Sequence of chain 1.A:
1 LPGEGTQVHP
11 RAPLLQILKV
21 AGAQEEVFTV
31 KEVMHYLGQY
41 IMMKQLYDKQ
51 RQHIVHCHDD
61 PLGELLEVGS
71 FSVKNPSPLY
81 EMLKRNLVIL

This small molecule binds to this protein.
Small molecule (SMILES): CC(=O)N[C@@H](CC(C)C)C(=O)N[C@H](C(=O)N[C@@H](Cc1ccccc1)C(=O)N[C@]1(C)CCCCCC/C=C/CCC[C@@](C)(C(=O)N[C@@H](CO)C(=O)N[C@@H](C)C(=O)N[C@@H](C)C(=O)O)NC(=O)[C@H](CC2CCC2)NC(=O)[C@H](CCC(N)=O)NC(=O)[C@H](C)NC(=O)[C@H](CC2=CN=C3C=CC=CC23)NC(=O)[C@H](Cc2ccc(O)cc2)NC(=O)[C@H](CCC(=O)O)NC1=O)[C@@H](C)O

Binding-site contacts:
Ligand atom CB contacts residue TYR80 of chain 1.A at 3.3 Å (hydrophobic).
Ligand atom CZ contacts residue ILE41 of chain 1.A at 3.4 Å (hydrophobic).
Ligand atom CA contacts residue GLN52 of chain 1.A at 3.7 Å.
Ligand atom CD1 contacts residue GLY38 of chain 1.A at 3.6 Å.
Ligand atom NE1 contacts residue GLY38 of chain 1.A at 3.4 Å.
Ligand atom CE2 contacts residue LYS74 of chain 1.A at 3.6 Å.
Ligand atom CE1 contacts residue ILE41 of chain 1.A at 3.8 Å (hydrophobic).
Ligand atom N contacts residue GLN52 of chain 1.A at 2.8 Å (h-bond).
Ligand atom CD1 contacts residue GLN52 of chain 1.A at 3.5 Å.
Ligand atom NE1 contacts residue MET34 of chain 1.A at 2.8 Å (h-bond).
Ligand atom CB1 contacts residue MET34 of chain 1.A at 3.6 Å (hydrophobic).
Ligand atom O contacts residue GLN52 of chain 1.A at 3.7 Å.
Ligand atom CE contacts residue LEU79 of chain 1.A at 3.3 Å (hydrophobic).
Ligand atom CE contacts residue MET34 of chain 1.A at 3.1 Å (hydrophobic).
Ligand atom CA contacts residue GLN52 of chain 1.A at 3.3 Å.
Ligand atom CG contacts residue TYR47 of chain 1.A at 3.7 Å (hydrophobic).
Ligand atom CD1 contacts residue GLN52 of chain 1.A at 3.8 Å.
Ligand atom CD1 contacts residue MET34 of chain 1.A at 3.8 Å (hydrophobic).
Ligand atom CZ3 contacts residue ILE41 of chain 1.A at 3.7 Å (hydrophobic).
Ligand atom CE1 contacts residue HIS53 of chain 1.A at 3.6 Å.
Ligand atom C contacts residue GLN52 of chain 1.A at 3.5 Å.
Ligand atom CD1 contacts residue VAL73 of chain 1.A at 3.6 Å (hydrophobic).
Ligand atom CZ2 contacts residue MET34 of chain 1.A at 3.3 Å (hydrophobic).
Ligand atom CB contacts residue GLN52 of chain 1.A at 3.7 Å.
Ligand atom CD2 contacts residue TYR80 of chain 1.A at 3.5 Å (hydrophobic).
Ligand atom CD1 contacts residue TYR47 of chain 1.A at 3.8 Å (hydrophobic).
Ligand atom CD2 contacts residue MET34 of chain 1.A at 3.4 Å (hydrophobic).
Ligand atom CD1 contacts residue PRO76 of chain 1.A at 3.8 Å (hydrophobic).
Ligand atom CE contacts residue HIS35 of chain 1.A at 3.8 Å.
Ligand atom CB contacts residue GLN52 of chain 1.A at 3.8 Å.
Ligand atom CAQ contacts residue MET42 of chain 1.A at 3.8 Å (hydrophobic).
Ligand atom CB contacts residue TYR47 of chain 1.A at 3.6 Å (hydrophobic).
Ligand atom CE2 contacts residue MET34 of chain 1.A at 3.6 Å (hydrophobic).
Ligand atom CH2 contacts residue LEU79 of chain 1.A at 3.3 Å (hydrophobic).
Ligand atom CD1 contacts residue HIS53 of chain 1.A at 3.6 Å.
Ligand atom CE2 contacts residue GLY38 of chain 1.A at 3.6 Å.
Ligand atom CZ2 contacts residue LEU79 of chain 1.A at 3.8 Å (hydrophobic).
Ligand atom CE2 contacts residue GLY38 of chain 1.A at 3.5 Å.
Ligand atom CE2 contacts residue ILE41 of chain 1.A at 3.7 Å (hydrophobic).
Ligand atom O contacts residue VAL73 of chain 1.A at 3.7 Å.